Binding-site contacts:
Ligand atom C2 contacts residue ASN613 of chain 1.A at 2.4 Å.
Ligand atom C1 contacts residue ASN613 of chain 1.A at 1.4 Å.
Ligand atom C4 contacts residue ASN613 of chain 1.A at 4.2 Å.
Ligand atom C1 contacts residue THR615 of chain 1.A at 3.8 Å.
Ligand atom O5 contacts residue THR615 of chain 1.A at 3.4 Å.
Ligand atom C5 contacts residue ASN613 of chain 1.A at 3.6 Å.
Ligand atom N2 contacts residue ASN613 of chain 1.A at 3.0 Å (h-bond).
Ligand atom O7 contacts residue ASN613 of chain 1.A at 4.2 Å.
Ligand atom C3 contacts residue ASN613 of chain 1.A at 3.8 Å.
Ligand atom C8 contacts residue GLN641 of chain 1.A at 4.3 Å.
Ligand atom C5 contacts residue THR615 of chain 1.A at 3.9 Å.
Ligand atom C6 contacts residue THR615 of chain 1.A at 4.1 Å.
Ligand atom C7 contacts residue ASN613 of chain 1.A at 3.8 Å.
Ligand atom O5 contacts residue ASN613 of chain 1.A at 2.3 Å (h-bond).

The protein below binds the small molecule below.
Small molecule (SMILES): CC(=O)N[C@H]1[C@H](O[C@H]2[C@H](O)[C@@H](NC(C)=O)CO[C@@H]2CO)O[C@H](CO)[C@@H](O)[C@@H]1O

Sequence of chain 1.A:
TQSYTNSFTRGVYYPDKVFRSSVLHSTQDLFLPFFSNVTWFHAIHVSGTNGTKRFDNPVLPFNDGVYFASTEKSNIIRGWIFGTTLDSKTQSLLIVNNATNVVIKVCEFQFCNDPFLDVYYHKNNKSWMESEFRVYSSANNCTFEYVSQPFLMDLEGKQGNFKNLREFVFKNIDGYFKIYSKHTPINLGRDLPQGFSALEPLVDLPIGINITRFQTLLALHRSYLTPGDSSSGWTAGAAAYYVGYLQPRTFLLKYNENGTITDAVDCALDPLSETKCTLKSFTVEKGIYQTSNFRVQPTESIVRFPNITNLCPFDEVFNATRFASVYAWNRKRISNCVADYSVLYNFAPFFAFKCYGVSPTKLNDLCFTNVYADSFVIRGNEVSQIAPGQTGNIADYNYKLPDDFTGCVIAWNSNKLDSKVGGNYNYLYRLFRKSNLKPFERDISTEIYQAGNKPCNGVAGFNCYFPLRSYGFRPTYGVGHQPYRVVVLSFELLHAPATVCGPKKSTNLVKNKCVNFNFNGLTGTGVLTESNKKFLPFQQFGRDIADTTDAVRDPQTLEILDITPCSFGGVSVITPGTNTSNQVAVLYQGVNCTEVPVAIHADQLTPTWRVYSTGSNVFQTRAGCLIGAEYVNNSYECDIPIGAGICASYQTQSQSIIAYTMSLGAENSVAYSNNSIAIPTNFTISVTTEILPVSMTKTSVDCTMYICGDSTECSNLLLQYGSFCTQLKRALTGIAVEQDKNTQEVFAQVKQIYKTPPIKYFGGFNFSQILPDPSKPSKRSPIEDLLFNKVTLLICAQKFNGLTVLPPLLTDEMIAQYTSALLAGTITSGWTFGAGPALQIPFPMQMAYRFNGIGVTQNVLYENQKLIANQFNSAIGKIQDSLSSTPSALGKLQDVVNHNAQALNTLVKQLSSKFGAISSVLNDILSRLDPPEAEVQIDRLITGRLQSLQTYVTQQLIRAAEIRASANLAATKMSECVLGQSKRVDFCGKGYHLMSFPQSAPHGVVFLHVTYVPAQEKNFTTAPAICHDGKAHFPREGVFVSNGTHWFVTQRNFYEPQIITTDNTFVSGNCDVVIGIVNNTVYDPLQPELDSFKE